Binding-site contacts:
Ligand atom CBE contacts residue LEU839 of chain 1.A at 4.1 Å (hydrophobic).
Ligand atom CBC contacts residue CYS969 of chain 1.A at 3.9 Å (hydrophobic).
Ligand atom CAC contacts residue LEU839 of chain 1.A at 4.2 Å (hydrophobic).
Ligand atom CAU contacts residue ILE836 of chain 1.A at 4.2 Å (hydrophobic).
Ligand atom CAU contacts residue ILE835 of chain 1.A at 3.8 Å (hydrophobic).
Ligand atom CAJ contacts residue LEU839 of chain 1.A at 4.1 Å (hydrophobic).
Ligand atom CAN contacts residue Y011 of chain 1.Z at 4.1 Å.
Ligand atom CAU contacts residue LEU839 of chain 1.A at 4.3 Å (hydrophobic).
Ligand atom CAD contacts residue Y011 of chain 1.Y at 3.8 Å.
Ligand atom OAW contacts residue CYS969 of chain 1.A at 3.9 Å.
Ligand atom CAA contacts residue Y011 of chain 1.Z at 4.0 Å.
Ligand atom CBF contacts residue ILE836 of chain 1.A at 4.2 Å (hydrophobic).
Ligand atom CAJ contacts residue Y011 of chain 1.Y at 4.2 Å.
Ligand atom CAZ contacts residue Y011 of chain 1.Z at 4.1 Å.
Ligand atom CBB contacts residue LEU839 of chain 1.A at 4.3 Å (hydrophobic).
Ligand atom CAN contacts residue LEU839 of chain 1.A at 4.0 Å (hydrophobic).
Ligand atom CAS contacts residue ILE836 of chain 1.A at 4.1 Å (hydrophobic).
Ligand atom CAQ contacts residue Y011 of chain 1.Z at 3.9 Å.
Ligand atom CBG contacts residue Y011 of chain 1.Z at 4.4 Å.
Ligand atom CAS contacts residue ILE835 of chain 1.A at 3.8 Å (hydrophobic).
Ligand atom CBC contacts residue Y011 of chain 1.Z at 4.3 Å.
Ligand atom CAY contacts residue CYS969 of chain 1.A at 4.5 Å (hydrophobic).
Ligand atom CAC contacts residue ILE835 of chain 1.A at 3.7 Å (hydrophobic).
Ligand atom CBA contacts residue Y011 of chain 1.Y at 4.0 Å.
Ligand atom CAO contacts residue LEU839 of chain 1.A at 4.1 Å (hydrophobic).
Ligand atom OAH contacts residue Y011 of chain 1.Z at 4.3 Å.
Ligand atom CAV contacts residue Y011 of chain 1.Z at 4.4 Å.
Ligand atom CAP contacts residue Y011 of chain 1.Z at 4.2 Å.
Ligand atom CAI contacts residue Y011 of chain 1.Z at 3.5 Å.
Ligand atom CAK contacts residue Y011 of chain 1.Z at 3.8 Å.
Ligand atom CAE contacts residue Y011 of chain 1.Y at 4.4 Å.
Ligand atom CAB contacts residue Y011 of chain 1.Y at 4.4 Å.
Ligand atom CAT contacts residue GLY970 of chain 1.A at 4.3 Å.
Ligand atom CAT contacts residue ILE836 of chain 1.A at 4.3 Å (hydrophobic).
Ligand atom CAR contacts residue CYS969 of chain 1.A at 3.8 Å (hydrophobic).
Ligand atom CAR contacts residue GLY970 of chain 1.A at 4.2 Å.
Ligand atom CAS contacts residue Y011 of chain 1.Y at 4.1 Å.
Ligand atom OAG contacts residue Y011 of chain 1.Z at 3.9 Å.

Sequence of chain 1.A:
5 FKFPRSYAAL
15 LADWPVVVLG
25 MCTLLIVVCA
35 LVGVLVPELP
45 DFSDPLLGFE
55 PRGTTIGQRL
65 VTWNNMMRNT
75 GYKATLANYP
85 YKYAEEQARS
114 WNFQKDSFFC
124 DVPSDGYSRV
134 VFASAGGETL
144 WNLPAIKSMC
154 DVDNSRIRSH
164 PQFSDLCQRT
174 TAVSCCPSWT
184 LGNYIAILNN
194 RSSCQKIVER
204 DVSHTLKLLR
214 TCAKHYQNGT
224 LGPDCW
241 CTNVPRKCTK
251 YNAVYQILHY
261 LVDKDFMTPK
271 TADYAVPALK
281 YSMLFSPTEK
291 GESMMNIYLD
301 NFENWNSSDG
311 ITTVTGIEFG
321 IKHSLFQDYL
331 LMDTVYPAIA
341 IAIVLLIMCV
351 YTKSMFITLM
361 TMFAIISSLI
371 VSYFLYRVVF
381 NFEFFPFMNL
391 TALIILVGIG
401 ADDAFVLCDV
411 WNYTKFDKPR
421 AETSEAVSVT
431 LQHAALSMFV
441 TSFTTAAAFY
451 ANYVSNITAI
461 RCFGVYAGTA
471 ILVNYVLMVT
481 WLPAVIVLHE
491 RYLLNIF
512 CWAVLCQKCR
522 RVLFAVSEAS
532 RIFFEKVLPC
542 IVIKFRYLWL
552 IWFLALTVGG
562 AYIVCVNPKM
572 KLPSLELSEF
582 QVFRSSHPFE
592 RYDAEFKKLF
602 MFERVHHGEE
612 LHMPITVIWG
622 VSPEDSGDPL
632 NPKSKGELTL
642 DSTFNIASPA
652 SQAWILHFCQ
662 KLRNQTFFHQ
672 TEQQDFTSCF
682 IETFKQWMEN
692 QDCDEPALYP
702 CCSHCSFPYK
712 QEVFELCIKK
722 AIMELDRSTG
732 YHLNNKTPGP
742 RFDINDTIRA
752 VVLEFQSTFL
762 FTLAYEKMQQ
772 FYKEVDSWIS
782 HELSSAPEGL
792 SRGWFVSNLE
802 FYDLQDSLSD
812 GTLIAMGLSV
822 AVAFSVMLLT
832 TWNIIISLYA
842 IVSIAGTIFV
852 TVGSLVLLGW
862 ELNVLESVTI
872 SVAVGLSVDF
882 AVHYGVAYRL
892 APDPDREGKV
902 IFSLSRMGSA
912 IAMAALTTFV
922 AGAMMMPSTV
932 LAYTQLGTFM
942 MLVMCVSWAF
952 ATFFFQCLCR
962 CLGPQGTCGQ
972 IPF

This small molecule binds to this protein.
Small molecule (SMILES): CC(C)CCC[C@@H](C)[C@H]1CC[C@H]2[C@@H]3CC=C4C[C@@H](OC(=O)CCC(=O)O)CC[C@]4(C)[C@H]3CC[C@]12C